The small molecule below binds the protein below.
Small molecule (SMILES): CC(=O)N[C@@H]1[C@@H](O)[C@H](O)[C@@H](CO)O[C@H]1O

Sequence of chain 1.C:
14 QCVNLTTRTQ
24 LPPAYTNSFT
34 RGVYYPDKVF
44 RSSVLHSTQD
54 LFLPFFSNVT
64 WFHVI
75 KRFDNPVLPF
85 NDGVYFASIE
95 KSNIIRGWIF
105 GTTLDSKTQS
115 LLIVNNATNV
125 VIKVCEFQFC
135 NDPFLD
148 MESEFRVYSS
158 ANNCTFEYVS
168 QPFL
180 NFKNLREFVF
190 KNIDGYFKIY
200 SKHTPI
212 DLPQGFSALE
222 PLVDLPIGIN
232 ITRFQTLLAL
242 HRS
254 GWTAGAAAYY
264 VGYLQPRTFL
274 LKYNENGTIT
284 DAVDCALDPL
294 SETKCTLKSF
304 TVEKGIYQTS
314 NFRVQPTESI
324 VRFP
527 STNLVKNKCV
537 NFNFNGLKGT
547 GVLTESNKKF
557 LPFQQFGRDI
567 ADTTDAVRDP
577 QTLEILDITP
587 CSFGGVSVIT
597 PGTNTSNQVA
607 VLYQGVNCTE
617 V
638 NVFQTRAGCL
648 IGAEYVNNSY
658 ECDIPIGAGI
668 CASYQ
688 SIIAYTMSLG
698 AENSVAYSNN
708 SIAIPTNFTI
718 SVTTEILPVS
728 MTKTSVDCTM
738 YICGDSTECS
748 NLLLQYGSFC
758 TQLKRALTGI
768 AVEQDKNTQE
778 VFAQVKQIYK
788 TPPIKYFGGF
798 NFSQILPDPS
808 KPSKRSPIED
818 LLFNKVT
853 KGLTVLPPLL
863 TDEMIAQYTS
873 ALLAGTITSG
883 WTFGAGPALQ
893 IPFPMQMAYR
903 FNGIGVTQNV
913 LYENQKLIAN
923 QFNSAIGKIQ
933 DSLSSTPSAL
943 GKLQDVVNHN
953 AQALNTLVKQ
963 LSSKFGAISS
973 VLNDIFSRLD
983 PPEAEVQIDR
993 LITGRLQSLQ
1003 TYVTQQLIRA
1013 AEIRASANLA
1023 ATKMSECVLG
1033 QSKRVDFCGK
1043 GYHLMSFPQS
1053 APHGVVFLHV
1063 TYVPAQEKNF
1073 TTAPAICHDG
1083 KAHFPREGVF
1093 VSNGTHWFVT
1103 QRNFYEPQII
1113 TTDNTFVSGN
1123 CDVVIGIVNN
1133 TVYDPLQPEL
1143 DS

Binding-site contacts:
Ligand atom O7 contacts residue ASN120 of chain 1.C at 4.2 Å.
Ligand atom O5 contacts residue VAL125 of chain 1.C at 4.0 Å.
Ligand atom C8 contacts residue THR122 of chain 1.C at 3.7 Å.
Ligand atom C5 contacts residue ASN120 of chain 1.C at 3.7 Å.
Ligand atom O7 contacts residue PHE152 of chain 1.C at 3.8 Å.
Ligand atom C7 contacts residue ASN120 of chain 1.C at 3.7 Å.
Ligand atom C2 contacts residue PHE152 of chain 1.C at 4.4 Å (hydrophobic).
Ligand atom C3 contacts residue ASN120 of chain 1.C at 3.8 Å.
Ligand atom C1 contacts residue ASN120 of chain 1.C at 1.4 Å.
Ligand atom C5 contacts residue VAL125 of chain 1.C at 4.0 Å (hydrophobic).
Ligand atom C6 contacts residue VAL125 of chain 1.C at 3.7 Å (hydrophobic).
Ligand atom C7 contacts residue PHE152 of chain 1.C at 4.3 Å (hydrophobic).
Ligand atom C1 contacts residue THR122 of chain 1.C at 3.8 Å.
Ligand atom N2 contacts residue ASN120 of chain 1.C at 2.8 Å (h-bond).
Ligand atom C4 contacts residue ASN120 of chain 1.C at 4.2 Å.
Ligand atom N2 contacts residue THR122 of chain 1.C at 3.1 Å (h-bond).
Ligand atom C3 contacts residue THR122 of chain 1.C at 4.1 Å.
Ligand atom C7 contacts residue THR122 of chain 1.C at 4.1 Å.
Ligand atom C2 contacts residue ASN120 of chain 1.C at 2.4 Å.
Ligand atom C2 contacts residue THR122 of chain 1.C at 3.8 Å.
Ligand atom O5 contacts residue ASN120 of chain 1.C at 2.4 Å (h-bond).